Sequence of chain 1.QA:
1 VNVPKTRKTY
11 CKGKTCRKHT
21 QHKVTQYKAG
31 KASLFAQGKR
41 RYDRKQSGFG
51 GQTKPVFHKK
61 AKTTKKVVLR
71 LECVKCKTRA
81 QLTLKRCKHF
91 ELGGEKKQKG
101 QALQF

Binding-site contacts:
Ligand atom C20 contacts residue PRO55 of chain 1.QA at 3.4 Å (hydrophobic).
Ligand atom C8 contacts residue PHE57 of chain 1.QA at 4.3 Å (hydrophobic).
Ligand atom O1 contacts residue PRO55 of chain 1.QA at 4.1 Å.
Ligand atom O2 contacts residue LYS54 of chain 1.QA at 3.8 Å.
Ligand atom C15 contacts residue PRO55 of chain 1.QA at 4.4 Å (hydrophobic).
Ligand atom C20 contacts residue VAL56 of chain 1.QA at 4.1 Å (hydrophobic).
Ligand atom O2 contacts residue PRO55 of chain 1.QA at 3.6 Å.
Ligand atom C13 contacts residue PHE57 of chain 1.QA at 4.1 Å (hydrophobic).
Ligand atom O4 contacts residue VAL56 of chain 1.QA at 3.5 Å.
Ligand atom C8 contacts residue PRO55 of chain 1.QA at 3.9 Å (hydrophobic).
Ligand atom C20 contacts residue PHE57 of chain 1.QA at 3.9 Å (hydrophobic).
Ligand atom C9 contacts residue PRO55 of chain 1.QA at 4.0 Å (hydrophobic).
Ligand atom O3 contacts residue MG1 of chain 1.EKA at 3.9 Å.
Ligand atom O4 contacts residue PRO55 of chain 1.QA at 2.9 Å (h-bond).
Ligand atom C7 contacts residue PHE57 of chain 1.QA at 4.1 Å (hydrophobic).
Ligand atom CL1 contacts residue OHX1 of chain 1.TH at 3.6 Å.
Ligand atom C9 contacts residue PHE57 of chain 1.QA at 4.5 Å (hydrophobic).
Ligand atom O4 contacts residue PHE57 of chain 1.QA at 3.3 Å (h-bond).
Ligand atom C18 contacts residue MG1 of chain 1.EKA at 4.2 Å.
Ligand atom C17 contacts residue LYS54 of chain 1.QA at 4.3 Å.
Ligand atom N1 contacts residue MG1 of chain 1.EKA at 4.2 Å.

A protein and the small-molecule ligand that binds it are described below.
Small molecule (SMILES): C=C1[C@@H](O)C[C@H]2C(C)(C)C[C@H](Cl)C[C@]2(C)[C@H]1C[C@H](O)[C@H]1CC(=O)NC1=O